Sequence of chain 1.B:
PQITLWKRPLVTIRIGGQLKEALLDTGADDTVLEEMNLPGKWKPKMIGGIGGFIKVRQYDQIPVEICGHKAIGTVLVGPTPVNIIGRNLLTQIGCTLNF

The protein below binds the small molecule below.
Small molecule (SMILES): COC(=O)N[C@H](C(=O)N[C@@H](Cc1ccccc1)[C@@H](O)CN(Cc1ccc(-c2ccccn2)cc1)NC(=O)[C@@H](NC(=O)OC)C(C)(C)C)C(C)(C)C

Binding-site contacts:
Ligand atom CBB contacts residue ILE84 of chain 1.B at 3.7 Å (hydrophobic).
Ligand atom OAJ contacts residue ALA28 of chain 1.A at 3.6 Å.
Ligand atom OAM contacts residue GLY27 of chain 1.B at 3.2 Å.
Ligand atom NBG contacts residue GLY27 of chain 1.B at 3.3 Å (h-bond).
Ligand atom NBF contacts residue GLY48 of chain 1.A at 3.1 Å (h-bond).
Ligand atom CAH contacts residue GLY48 of chain 1.A at 3.3 Å.
Ligand atom CBS contacts residue ASP25 of chain 1.A at 3.1 Å.
Ligand atom OAM contacts residue ASP25 of chain 1.B at 2.9 Å (salt-bridge).
Ligand atom CAS contacts residue ARG8 of chain 1.B at 3.6 Å.
Ligand atom CBA contacts residue ASP25 of chain 1.A at 3.5 Å.
Ligand atom CBC contacts residue ASP25 of chain 1.B at 3.0 Å.
Ligand atom OAJ contacts residue GLY27 of chain 1.A at 3.7 Å.
Ligand atom CAB contacts residue ARG8 of chain 1.B at 3.3 Å.
Ligand atom CAW contacts residue GLY49 of chain 1.A at 3.6 Å.
Ligand atom OAI contacts residue ALA28 of chain 1.B at 3.6 Å.
Ligand atom CAY contacts residue PRO81 of chain 1.B at 3.5 Å (hydrophobic).
Ligand atom CAH contacts residue ILE50 of chain 1.B at 3.5 Å (hydrophobic).
Ligand atom CAA contacts residue ASP29 of chain 1.B at 3.2 Å.
Ligand atom N contacts residue GLY48 of chain 1.B at 3.0 Å (h-bond).
Ligand atom CAQ contacts residue ILE50 of chain 1.B at 3.7 Å (hydrophobic).
Ligand atom NBD contacts residue ARG8 of chain 1.B at 3.3 Å (salt-bridge).
Ligand atom CG1 contacts residue ALA28 of chain 1.B at 3.5 Å (hydrophobic).
Ligand atom OAI contacts residue ASP29 of chain 1.B at 3.0 Å (salt-bridge).
Ligand atom CBQ contacts residue PRO81 of chain 1.B at 3.7 Å (hydrophobic).
Ligand atom OAL contacts residue GLY49 of chain 1.A at 3.4 Å.
Ligand atom OBJ contacts residue GLY48 of chain 1.A at 3.5 Å (h-bond).
Ligand atom CAE contacts residue ILE50 of chain 1.A at 3.7 Å (hydrophobic).
Ligand atom CBA contacts residue GLY27 of chain 1.B at 3.6 Å.
Ligand atom CAA contacts residue ARG8 of chain 1.A at 3.4 Å.
Ligand atom NBH contacts residue GLY27 of chain 1.A at 3.3 Å (h-bond).
Ligand atom CBR contacts residue PRO81 of chain 1.B at 3.6 Å (hydrophobic).
Ligand atom OAJ contacts residue ASP29 of chain 1.A at 2.9 Å (salt-bridge).
Ligand atom O contacts residue GLY49 of chain 1.B at 3.4 Å.
Ligand atom OAI contacts residue GLY27 of chain 1.B at 3.3 Å (h-bond).
Ligand atom CAX contacts residue GLY27 of chain 1.A at 3.7 Å.
Ligand atom CAB contacts residue ASP29 of chain 1.A at 3.4 Å.
Ligand atom OAM contacts residue ASP25 of chain 1.A at 2.8 Å (salt-bridge).
Ligand atom CAT contacts residue GLY27 of chain 1.B at 3.6 Å.
Ligand atom CAF contacts residue ILE50 of chain 1.B at 3.4 Å (hydrophobic).
Ligand atom OBI contacts residue GLY48 of chain 1.B at 3.6 Å.

Sequence of chain 1.A:
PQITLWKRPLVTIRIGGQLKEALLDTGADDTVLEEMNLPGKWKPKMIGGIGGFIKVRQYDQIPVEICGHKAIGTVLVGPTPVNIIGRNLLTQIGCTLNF